Binding-site contacts:
Ligand atom C21 contacts residue LEU189 of chain 1.B at 3.6 Å (hydrophobic).
Ligand atom C8 contacts residue ILE246 of chain 1.B at 3.9 Å (hydrophobic).
Ligand atom N3 contacts residue PHE193 of chain 1.B at 3.9 Å.
Ligand atom C24 contacts residue PHE283 of chain 1.B at 3.7 Å (hydrophobic).
Ligand atom C7 contacts residue GLN280 of chain 1.B at 3.6 Å.
Ligand atom O15 contacts residue MET267 of chain 1.B at 3.7 Å.
Ligand atom C25 contacts residue ALA286 of chain 1.B at 4.0 Å (hydrophobic).
Ligand atom C23 contacts residue PHE283 of chain 1.B at 3.8 Å (hydrophobic).
Ligand atom N6 contacts residue GLN280 of chain 1.B at 3.0 Å (h-bond).
Ligand atom C18 contacts residue LEU229 of chain 1.B at 3.6 Å (hydrophobic).
Ligand atom N14 contacts residue PHE283 of chain 1.B at 3.9 Å.
Ligand atom N5 contacts residue PHE283 of chain 1.B at 3.7 Å.
Ligand atom C10 contacts residue PHE283 of chain 1.B at 3.3 Å (hydrophobic).
Ligand atom C17 contacts residue ILE246 of chain 1.B at 3.3 Å (hydrophobic).
Ligand atom C16 contacts residue MET267 of chain 1.B at 3.6 Å (hydrophobic).
Ligand atom C16 contacts residue TYR247 of chain 1.B at 3.6 Å (hydrophobic).
Ligand atom C12 contacts residue PHE250 of chain 1.B at 3.7 Å (hydrophobic).
Ligand atom C1 contacts residue LEU189 of chain 1.B at 3.7 Å (hydrophobic).
Ligand atom C20 contacts residue MET267 of chain 1.B at 3.6 Å (hydrophobic).
Ligand atom C24 contacts residue GLY282 of chain 1.B at 3.8 Å.
Ligand atom C19 contacts residue ILE246 of chain 1.B at 3.4 Å (hydrophobic).
Ligand atom C8 contacts residue PHE283 of chain 1.B at 3.6 Å (hydrophobic).
Ligand atom C25 contacts residue GLY282 of chain 1.B at 3.5 Å.
Ligand atom N14 contacts residue MET267 of chain 1.B at 3.8 Å.
Ligand atom O15 contacts residue PHE250 of chain 1.B at 3.9 Å.
Ligand atom C19 contacts residue TYR78 of chain 1.B at 3.3 Å (hydrophobic).
Ligand atom C16 contacts residue GLN280 of chain 1.B at 3.6 Å.
Ligand atom C16 contacts residue PHE283 of chain 1.B at 3.9 Å (hydrophobic).
Ligand atom N9 contacts residue PHE283 of chain 1.B at 3.4 Å.
Ligand atom N26 contacts residue ALA286 of chain 1.B at 3.4 Å.
Ligand atom C7 contacts residue PHE283 of chain 1.B at 3.7 Å (hydrophobic).
Ligand atom C22 contacts residue PHE283 of chain 1.B at 4.0 Å (hydrophobic).
Ligand atom N6 contacts residue PHE283 of chain 1.B at 3.6 Å.
Ligand atom C11 contacts residue PHE250 of chain 1.B at 4.0 Å (hydrophobic).
Ligand atom C4 contacts residue PHE283 of chain 1.B at 4.0 Å (hydrophobic).
Ligand atom O15 contacts residue PHE283 of chain 1.B at 3.5 Å.
Ligand atom C12 contacts residue PHE283 of chain 1.B at 3.5 Å (hydrophobic).
Ligand atom N14 contacts residue PHE250 of chain 1.B at 3.7 Å.
Ligand atom N2 contacts residue LEU189 of chain 1.B at 3.6 Å.
Ligand atom C11 contacts residue PHE283 of chain 1.B at 3.6 Å (hydrophobic).

A small-molecule ligand and the protein it binds are described below.
Small molecule (SMILES): COc1ncc(C2CC2)nc1C(=O)NCCc1nc(-c2cccnc2)n[nH]1

Sequence of chain 1.B:
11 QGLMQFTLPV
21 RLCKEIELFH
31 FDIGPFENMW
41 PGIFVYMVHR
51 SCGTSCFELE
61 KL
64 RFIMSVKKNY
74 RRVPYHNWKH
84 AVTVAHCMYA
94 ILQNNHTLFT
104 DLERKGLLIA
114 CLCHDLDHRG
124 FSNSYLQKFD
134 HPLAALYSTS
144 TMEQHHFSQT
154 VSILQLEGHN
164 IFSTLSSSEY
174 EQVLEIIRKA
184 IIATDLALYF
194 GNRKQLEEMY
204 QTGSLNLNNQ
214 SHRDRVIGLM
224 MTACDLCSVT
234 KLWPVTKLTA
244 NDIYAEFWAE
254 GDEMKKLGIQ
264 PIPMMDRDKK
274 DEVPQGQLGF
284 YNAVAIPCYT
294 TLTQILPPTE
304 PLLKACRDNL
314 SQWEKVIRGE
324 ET